Sequence of chain 6.A:
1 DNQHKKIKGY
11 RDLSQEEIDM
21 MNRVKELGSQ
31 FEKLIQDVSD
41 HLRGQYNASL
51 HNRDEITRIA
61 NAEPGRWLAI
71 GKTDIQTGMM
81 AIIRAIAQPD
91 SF

Sequence of chain 1.A:
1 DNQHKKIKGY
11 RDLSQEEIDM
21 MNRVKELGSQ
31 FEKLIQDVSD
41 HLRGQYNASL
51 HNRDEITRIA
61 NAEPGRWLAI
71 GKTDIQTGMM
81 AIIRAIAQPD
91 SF

A small-molecule ligand and the protein it binds are described below.
Small molecule (SMILES): Nc1nc2c(ncn2[C@@H]2O[C@@H]3COP(=O)(O)O[C@@H]4[C@H](O)[C@@H](COP(=O)(O)O[C@H]3[C@H]2O)O[C@H]4n2cnc3c(N)ncnc32)c(=O)[nH]1

Binding-site contacts:
Ligand atom N38 contacts residue 4UR1 of chain 6.G at 0.7 Å (h-bond).
Ligand atom C29 contacts residue 4UR1 of chain 6.G at 0.9 Å.
Ligand atom O15 contacts residue 4UR1 of chain 6.G at 1.1 Å (h-bond).
Ligand atom N35 contacts residue 4UR1 of chain 6.G at 0.4 Å (h-bond).
Ligand atom C28 contacts residue 4UR1 of chain 6.G at 0.5 Å.
Ligand atom O25 contacts residue 4UR1 of chain 6.G at 0.8 Å (h-bond).
Ligand atom O16 contacts residue 4UR1 of chain 6.G at 0.8 Å (h-bond).
Ligand atom C19 contacts residue 4UR1 of chain 6.G at 1.2 Å.
Ligand atom P24 contacts residue 4UR1 of chain 6.G at 0.9 Å.
Ligand atom N41 contacts residue 4UR1 of chain 6.G at 0.6 Å (h-bond).
Ligand atom O13 contacts residue 4UR1 of chain 6.G at 0.8 Å (h-bond).
Ligand atom N33 contacts residue 4UR1 of chain 6.G at 0.5 Å (h-bond).
Ligand atom C12 contacts residue 4UR1 of chain 6.G at 0.7 Å.
Ligand atom C37 contacts residue 4UR1 of chain 6.G at 0.7 Å.
Ligand atom C42 contacts residue 4UR1 of chain 6.G at 0.5 Å.
Ligand atom C09 contacts residue 4UR1 of chain 6.G at 0.7 Å.
Ligand atom C11 contacts residue 4UR1 of chain 6.G at 0.8 Å.
Ligand atom C04 contacts residue 4UR1 of chain 6.G at 0.5 Å.
Ligand atom O10 contacts residue 4UR1 of chain 6.G at 0.5 Å (h-bond).
Ligand atom N06 contacts residue 4UR1 of chain 6.G at 0.4 Å (h-bond).
Ligand atom C40 contacts residue 4UR1 of chain 6.G at 0.6 Å.
Ligand atom C07 contacts residue 4UR1 of chain 6.G at 0.4 Å.
Ligand atom N03 contacts residue 4UR1 of chain 6.G at 0.6 Å (h-bond).
Ligand atom N39 contacts residue 4UR1 of chain 6.G at 0.7 Å (h-bond).
Ligand atom C32 contacts residue 4UR1 of chain 6.G at 0.7 Å.
Ligand atom N45 contacts residue 4UR1 of chain 6.G at 0.7 Å (h-bond).
Ligand atom C05 contacts residue 4UR1 of chain 6.G at 0.5 Å.
Ligand atom C02 contacts residue 4UR1 of chain 6.G at 0.6 Å.
Ligand atom C18 contacts residue 4UR1 of chain 6.G at 0.5 Å.
Ligand atom C36 contacts residue 4UR1 of chain 6.G at 0.5 Å.
Ligand atom O44 contacts residue 4UR1 of chain 6.G at 0.7 Å (h-bond).
Ligand atom N08 contacts residue 4UR1 of chain 6.G at 0.5 Å (h-bond).
Ligand atom C43 contacts residue 4UR1 of chain 6.G at 0.7 Å.
Ligand atom C34 contacts residue 4UR1 of chain 6.G at 0.4 Å.
Ligand atom O31 contacts residue 4UR1 of chain 6.G at 0.5 Å (h-bond).
Ligand atom O26 contacts residue 4UR1 of chain 6.G at 0.6 Å.
Ligand atom P14 contacts residue 4UR1 of chain 6.G at 0.6 Å.
Ligand atom O23 contacts residue 4UR1 of chain 6.G at 0.7 Å.
Ligand atom C21 contacts residue 4UR1 of chain 6.G at 0.8 Å.
Ligand atom C22 contacts residue 4UR1 of chain 6.G at 0.8 Å.